A small-molecule ligand and the protein it binds are described below.
Small molecule (SMILES): Nc1ncnc2c1ncn2[C@@H]1O[C@H](CO[P](=O)(O)O[P](=O)(O)NP(=O)(O)O)[C@@H](O)[C@H]1O

Binding-site contacts:
Ligand atom O2' contacts residue GLN434 of chain 1.S at 3.7 Å.
Ligand atom O1A contacts residue THR178 of chain 1.S at 3.7 Å.
Ligand atom O5' contacts residue THR175 of chain 1.S at 3.8 Å.
Ligand atom N3B contacts residue LYS177 of chain 1.S at 3.5 Å (salt-bridge).
Ligand atom PG contacts residue MG1 of chain 1.YA at 3.3 Å.
Ligand atom N1 contacts residue ARG364 of chain 1.S at 3.6 Å.
Ligand atom O4' contacts residue GLY176 of chain 1.S at 3.3 Å.
Ligand atom O1G contacts residue ARG173 of chain 1.S at 3.7 Å.
Ligand atom O2A contacts residue GLN174 of chain 1.S at 3.5 Å.
Ligand atom O3A contacts residue GLY176 of chain 1.S at 3.5 Å (h-bond).
Ligand atom O3A contacts residue LYS177 of chain 1.S at 3.0 Å (salt-bridge).
Ligand atom PB contacts residue THR178 of chain 1.S at 3.2 Å.
Ligand atom O2B contacts residue MG1 of chain 1.YA at 2.2 Å.
Ligand atom N6 contacts residue ASN433 of chain 1.S at 3.5 Å.
Ligand atom PA contacts residue GLY176 of chain 1.S at 3.7 Å.
Ligand atom O3A contacts residue THR178 of chain 1.S at 3.3 Å (h-bond).
Ligand atom O1B contacts residue LYS177 of chain 1.S at 2.8 Å (salt-bridge).
Ligand atom C2' contacts residue GLN434 of chain 1.S at 3.5 Å.
Ligand atom O1G contacts residue LYS177 of chain 1.S at 3.0 Å (salt-bridge).
Ligand atom PB contacts residue LYS177 of chain 1.S at 3.6 Å.
Ligand atom C8 contacts residue ALA179 of chain 1.S at 3.3 Å (hydrophobic).
Ligand atom O1G contacts residue GLU330 of chain 1.S at 2.8 Å (salt-bridge).
Ligand atom C2 contacts residue ARG364 of chain 1.S at 3.7 Å.
Ligand atom O5' contacts residue GLY176 of chain 1.S at 2.7 Å (h-bond).
Ligand atom N3B contacts residue MG1 of chain 1.YA at 3.5 Å.
Ligand atom N6 contacts residue GLN432 of chain 1.S at 2.6 Å (h-bond).
Ligand atom O2G contacts residue MG1 of chain 1.YA at 2.2 Å.
Ligand atom O1B contacts residue MG1 of chain 1.YA at 2.8 Å.
Ligand atom PB contacts residue MG1 of chain 1.YA at 2.8 Å.
Ligand atom O2B contacts residue THR178 of chain 1.S at 2.2 Å (h-bond).
Ligand atom C6 contacts residue GLN432 of chain 1.S at 3.8 Å.
Ligand atom C5' contacts residue GLN174 of chain 1.S at 3.8 Å.
Ligand atom C6 contacts residue ARG364 of chain 1.S at 3.6 Å.
Ligand atom O1B contacts residue THR178 of chain 1.S at 3.3 Å (h-bond).
Ligand atom PG contacts residue LYS177 of chain 1.S at 3.7 Å.
Ligand atom C5 contacts residue GLN434 of chain 1.S at 3.8 Å.
Ligand atom N6 contacts residue GLN434 of chain 1.S at 3.3 Å (h-bond).
Ligand atom C5' contacts residue GLY176 of chain 1.S at 3.5 Å.
Ligand atom N6 contacts residue ARG364 of chain 1.S at 3.5 Å.
Ligand atom C6 contacts residue GLN434 of chain 1.S at 3.7 Å.

Sequence of chain 1.V:
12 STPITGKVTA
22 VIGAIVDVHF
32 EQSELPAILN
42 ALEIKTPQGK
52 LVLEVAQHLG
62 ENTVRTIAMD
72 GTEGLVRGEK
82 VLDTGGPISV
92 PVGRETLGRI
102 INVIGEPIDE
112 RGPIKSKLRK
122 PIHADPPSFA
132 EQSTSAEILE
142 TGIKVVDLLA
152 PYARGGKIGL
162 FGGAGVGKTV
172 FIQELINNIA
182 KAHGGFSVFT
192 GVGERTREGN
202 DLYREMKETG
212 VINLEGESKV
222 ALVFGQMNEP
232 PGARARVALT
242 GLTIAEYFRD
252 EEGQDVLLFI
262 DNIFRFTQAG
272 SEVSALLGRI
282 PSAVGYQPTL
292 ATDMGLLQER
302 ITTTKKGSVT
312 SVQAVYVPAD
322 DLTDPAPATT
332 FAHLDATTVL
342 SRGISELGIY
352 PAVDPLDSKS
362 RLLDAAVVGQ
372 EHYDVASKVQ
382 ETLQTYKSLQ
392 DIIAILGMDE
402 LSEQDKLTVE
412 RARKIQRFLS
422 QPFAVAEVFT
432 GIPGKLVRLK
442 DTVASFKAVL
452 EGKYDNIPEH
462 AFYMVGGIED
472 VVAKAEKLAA

Sequence of chain 1.S:
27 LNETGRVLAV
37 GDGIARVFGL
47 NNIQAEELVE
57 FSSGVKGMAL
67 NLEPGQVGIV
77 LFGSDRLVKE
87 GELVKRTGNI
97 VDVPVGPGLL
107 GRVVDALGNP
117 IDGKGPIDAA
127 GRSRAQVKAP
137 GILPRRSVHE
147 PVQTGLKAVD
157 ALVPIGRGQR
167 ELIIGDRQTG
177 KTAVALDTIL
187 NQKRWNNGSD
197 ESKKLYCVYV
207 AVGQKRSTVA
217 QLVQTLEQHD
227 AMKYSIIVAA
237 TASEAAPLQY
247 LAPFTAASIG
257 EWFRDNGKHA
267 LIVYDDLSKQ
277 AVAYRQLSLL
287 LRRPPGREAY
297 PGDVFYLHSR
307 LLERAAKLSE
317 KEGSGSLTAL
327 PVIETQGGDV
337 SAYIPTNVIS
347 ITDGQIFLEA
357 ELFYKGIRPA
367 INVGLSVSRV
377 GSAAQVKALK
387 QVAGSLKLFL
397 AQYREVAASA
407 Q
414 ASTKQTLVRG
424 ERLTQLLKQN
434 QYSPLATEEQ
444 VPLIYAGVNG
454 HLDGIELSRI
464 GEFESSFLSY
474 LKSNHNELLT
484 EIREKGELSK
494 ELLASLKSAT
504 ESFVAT